Binding-site contacts:
Ligand atom C2 contacts residue GLU26 of chain 1.B at 3.6 Å.
Ligand atom O6 contacts residue GLN62 of chain 1.B at 3.9 Å.
Ligand atom C2 contacts residue MSE115 of chain 1.D at 3.6 Å.
Ligand atom C4 contacts residue TYR112 of chain 1.D at 3.4 Å (hydrophobic).
Ligand atom N1 contacts residue ILE29 of chain 1.B at 3.4 Å.
Ligand atom C5 contacts residue ILE29 of chain 1.B at 4.0 Å (hydrophobic).
Ligand atom C6 contacts residue ILE29 of chain 1.B at 3.6 Å (hydrophobic).
Ligand atom N3 contacts residue LEU114 of chain 1.D at 3.9 Å.
Ligand atom N2 contacts residue MSE115 of chain 1.D at 2.9 Å (h-bond).
Ligand atom C6 contacts residue TYR112 of chain 1.D at 3.8 Å (hydrophobic).
Ligand atom N1 contacts residue PRO63 of chain 1.B at 3.6 Å.
Ligand atom O8 contacts residue PRO113 of chain 1.D at 3.3 Å (h-bond).
Ligand atom C4 contacts residue PRO113 of chain 1.D at 3.8 Å (hydrophobic).
Ligand atom N7 contacts residue TYR112 of chain 1.D at 3.2 Å (h-bond).
Ligand atom N3 contacts residue MSE115 of chain 1.D at 3.1 Å (h-bond).
Ligand atom N9 contacts residue TYR112 of chain 1.D at 3.4 Å.
Ligand atom O8 contacts residue MSE115 of chain 1.D at 3.7 Å.
Ligand atom N2 contacts residue PHE14 of chain 1.B at 3.5 Å.
Ligand atom C4 contacts residue MSE115 of chain 1.D at 3.7 Å.
Ligand atom N2 contacts residue LEU114 of chain 1.D at 3.9 Å.
Ligand atom O6 contacts residue ILE29 of chain 1.B at 3.4 Å.
Ligand atom O8 contacts residue PHE35 of chain 1.D at 3.7 Å.
Ligand atom C6 contacts residue GLU26 of chain 1.B at 3.5 Å.
Ligand atom N2 contacts residue ILE29 of chain 1.B at 4.0 Å.
Ligand atom C2 contacts residue ILE29 of chain 1.B at 3.7 Å (hydrophobic).
Ligand atom N1 contacts residue GLU26 of chain 1.B at 2.8 Å (salt-bridge).
Ligand atom C8 contacts residue PRO113 of chain 1.D at 3.4 Å (hydrophobic).
Ligand atom N2 contacts residue GLU26 of chain 1.B at 2.9 Å (salt-bridge).
Ligand atom N9 contacts residue MSE115 of chain 1.D at 3.7 Å.
Ligand atom C8 contacts residue MSE115 of chain 1.D at 3.8 Å.
Ligand atom O6 contacts residue GLU26 of chain 1.B at 3.4 Å (salt-bridge).
Ligand atom C8 contacts residue TYR112 of chain 1.D at 3.4 Å (hydrophobic).
Ligand atom C6 contacts residue PRO63 of chain 1.B at 3.6 Å (hydrophobic).
Ligand atom C5 contacts residue TYR112 of chain 1.D at 3.2 Å (hydrophobic).
Ligand atom N9 contacts residue PRO113 of chain 1.D at 2.6 Å (h-bond).
Ligand atom O6 contacts residue PRO63 of chain 1.B at 3.3 Å.
Ligand atom N2 contacts residue PHE10 of chain 1.B at 3.7 Å.
Ligand atom N3 contacts residue TYR112 of chain 1.D at 3.8 Å.
Ligand atom N7 contacts residue TYR79 of chain 1.C at 3.9 Å.
Ligand atom N9 contacts residue LEU114 of chain 1.D at 4.0 Å.

Sequence of chain 1.B:
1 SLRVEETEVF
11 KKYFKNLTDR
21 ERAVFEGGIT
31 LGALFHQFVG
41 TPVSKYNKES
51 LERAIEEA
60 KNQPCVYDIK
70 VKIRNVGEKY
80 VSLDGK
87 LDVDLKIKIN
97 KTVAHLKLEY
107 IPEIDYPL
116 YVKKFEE

Sequence of chain 1.C:
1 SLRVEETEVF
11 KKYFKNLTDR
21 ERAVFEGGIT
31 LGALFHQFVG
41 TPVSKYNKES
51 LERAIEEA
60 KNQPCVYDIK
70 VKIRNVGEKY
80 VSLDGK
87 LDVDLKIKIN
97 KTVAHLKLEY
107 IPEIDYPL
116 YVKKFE

Sequence of chain 1.D:
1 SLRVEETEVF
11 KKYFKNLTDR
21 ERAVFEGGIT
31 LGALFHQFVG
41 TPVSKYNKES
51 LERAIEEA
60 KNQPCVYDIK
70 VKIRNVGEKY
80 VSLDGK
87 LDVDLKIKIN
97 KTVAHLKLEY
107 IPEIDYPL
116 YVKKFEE

This protein binds this small molecule.
Small molecule (SMILES): Nc1nc2c(c(=O)[nH]1)=NC(=O)N=2